Binding-site contacts:
Ligand atom O4 contacts residue LEU151 of chain 55.B at 3.7 Å.
Ligand atom C6 contacts residue LEU151 of chain 55.B at 3.8 Å (hydrophobic).
Ligand atom C2 contacts residue ASN87 of chain 55.B at 2.4 Å.
Ligand atom O7 contacts residue ASP85 of chain 55.B at 4.3 Å.
Ligand atom C4 contacts residue LEU151 of chain 55.B at 4.4 Å (hydrophobic).
Ligand atom O5 contacts residue SER79 of chain 55.B at 4.4 Å.
Ligand atom O5 contacts residue ASN87 of chain 55.B at 2.3 Å (h-bond).
Ligand atom N2 contacts residue ASN87 of chain 55.B at 2.9 Å (h-bond).
Ligand atom O6 contacts residue LEU151 of chain 55.B at 3.4 Å.
Ligand atom C4 contacts residue ASN87 of chain 55.B at 4.2 Å.
Ligand atom C7 contacts residue ASN87 of chain 55.B at 3.6 Å.
Ligand atom C1 contacts residue SER89 of chain 55.B at 4.5 Å.
Ligand atom C5 contacts residue SER89 of chain 55.B at 4.3 Å.
Ligand atom C5 contacts residue ASN87 of chain 55.B at 3.7 Å.
Ligand atom C5 contacts residue LEU151 of chain 55.B at 4.1 Å (hydrophobic).
Ligand atom C1 contacts residue ASN87 of chain 55.B at 1.4 Å.
Ligand atom C3 contacts residue ASN87 of chain 55.B at 3.7 Å.
Ligand atom O5 contacts residue SER89 of chain 55.B at 4.1 Å.
Ligand atom O7 contacts residue ASN87 of chain 55.B at 3.9 Å.

Sequence of chain 55.B:
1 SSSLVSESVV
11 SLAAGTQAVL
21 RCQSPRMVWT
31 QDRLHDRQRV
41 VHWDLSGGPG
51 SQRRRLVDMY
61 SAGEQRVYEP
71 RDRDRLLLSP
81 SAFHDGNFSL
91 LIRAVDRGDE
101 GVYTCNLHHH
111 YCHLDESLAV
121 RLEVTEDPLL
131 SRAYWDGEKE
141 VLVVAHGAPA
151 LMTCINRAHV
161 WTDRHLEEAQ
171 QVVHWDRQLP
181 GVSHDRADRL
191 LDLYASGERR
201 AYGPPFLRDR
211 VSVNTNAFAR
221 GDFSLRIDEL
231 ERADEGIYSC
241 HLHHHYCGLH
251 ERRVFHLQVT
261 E

This protein binds this small molecule.
Small molecule (SMILES): CC(=O)N[C@@H]1[C@@H](O)[C@H](O)[C@@H](CO)O[C@H]1O